Binding-site contacts:
Ligand atom O3' contacts residue PRO276 of chain 56.A at 3.4 Å.
Ligand atom OP2 contacts residue GLN137 of chain 56.A at 3.8 Å.
Ligand atom C3' contacts residue GLN137 of chain 56.A at 2.6 Å.
Ligand atom C3' contacts residue PRO276 of chain 56.A at 3.2 Å (hydrophobic).
Ligand atom O5' contacts residue GLN137 of chain 56.A at 4.3 Å.
Ligand atom N7 contacts residue TRP60 of chain 56.A at 3.9 Å.
Ligand atom OP2 contacts residue PRO276 of chain 56.A at 3.9 Å.
Ligand atom OP2 contacts residue ASN139 of chain 56.A at 3.3 Å (h-bond).
Ligand atom OP1 contacts residue ASN275 of chain 56.A at 4.5 Å.
Ligand atom O5' contacts residue PRO276 of chain 56.A at 2.8 Å.
Ligand atom O3' contacts residue TRP60 of chain 56.A at 4.4 Å.
Ligand atom C2' contacts residue TRP60 of chain 56.A at 4.1 Å (hydrophobic).
Ligand atom C4' contacts residue GLN137 of chain 56.A at 4.1 Å.
Ligand atom OP1 contacts residue PRO276 of chain 56.A at 3.1 Å.
Ligand atom P contacts residue GLN137 of chain 56.A at 3.5 Å.
Ligand atom C4 contacts residue TRP60 of chain 56.A at 3.5 Å (hydrophobic).
Ligand atom OP2 contacts residue ARG534 of chain 56.A at 3.6 Å.
Ligand atom N9 contacts residue TRP60 of chain 56.A at 3.8 Å.
Ligand atom OP1 contacts residue ASN139 of chain 56.A at 3.1 Å (h-bond).
Ligand atom N6 contacts residue TRP60 of chain 56.A at 3.0 Å.
Ligand atom C1' contacts residue GLN137 of chain 56.A at 4.0 Å.
Ligand atom O4' contacts residue TRP60 of chain 56.A at 4.2 Å.
Ligand atom OP2 contacts residue TRP60 of chain 56.A at 4.4 Å.
Ligand atom C5 contacts residue TRP60 of chain 56.A at 3.8 Å (hydrophobic).
Ligand atom OP1 contacts residue GLN137 of chain 56.A at 4.4 Å.
Ligand atom P contacts residue PRO276 of chain 56.A at 3.8 Å.
Ligand atom C6 contacts residue TRP60 of chain 56.A at 3.4 Å (hydrophobic).
Ligand atom P contacts residue ASN139 of chain 56.A at 3.7 Å.
Ligand atom C2' contacts residue GLN137 of chain 56.A at 2.9 Å.
Ligand atom C8 contacts residue TRP60 of chain 56.A at 4.4 Å (hydrophobic).
Ligand atom O5' contacts residue TRP60 of chain 56.A at 3.8 Å.
Ligand atom C5' contacts residue PRO276 of chain 56.A at 3.7 Å (hydrophobic).
Ligand atom N6 contacts residue ASP58 of chain 56.A at 4.3 Å.
Ligand atom N6 contacts residue GLY57 of chain 56.A at 3.7 Å.
Ligand atom N3 contacts residue TRP60 of chain 56.A at 3.0 Å.
Ligand atom C1' contacts residue TRP60 of chain 56.A at 3.5 Å (hydrophobic).
Ligand atom C4' contacts residue PRO276 of chain 56.A at 3.7 Å (hydrophobic).
Ligand atom C2 contacts residue TRP60 of chain 56.A at 3.4 Å (hydrophobic).
Ligand atom O3' contacts residue GLN137 of chain 56.A at 2.1 Å (h-bond).
Ligand atom N1 contacts residue TRP60 of chain 56.A at 3.5 Å.

The protein below binds the small molecule below.
Small molecule (SMILES): N=c1ccn([C@H]2C[C@H](O[P](=O)(O)OC[C@H]3O[C@@H](n4cnc5c(N)ncnc54)C[C@@H]3O[P](=O)(O)OC[C@H]3O[C@@H](n4cnc5c(N)ncnc54)C[C@@H]3O[P](=O)(O)OC[C@H]3O[C@@H](n4cnc5c(N)ncnc54)C[C@@H]3O)[C@@H](COP(=O)=O)O2)c(=O)[nH]1

Sequence of chain 56.A:
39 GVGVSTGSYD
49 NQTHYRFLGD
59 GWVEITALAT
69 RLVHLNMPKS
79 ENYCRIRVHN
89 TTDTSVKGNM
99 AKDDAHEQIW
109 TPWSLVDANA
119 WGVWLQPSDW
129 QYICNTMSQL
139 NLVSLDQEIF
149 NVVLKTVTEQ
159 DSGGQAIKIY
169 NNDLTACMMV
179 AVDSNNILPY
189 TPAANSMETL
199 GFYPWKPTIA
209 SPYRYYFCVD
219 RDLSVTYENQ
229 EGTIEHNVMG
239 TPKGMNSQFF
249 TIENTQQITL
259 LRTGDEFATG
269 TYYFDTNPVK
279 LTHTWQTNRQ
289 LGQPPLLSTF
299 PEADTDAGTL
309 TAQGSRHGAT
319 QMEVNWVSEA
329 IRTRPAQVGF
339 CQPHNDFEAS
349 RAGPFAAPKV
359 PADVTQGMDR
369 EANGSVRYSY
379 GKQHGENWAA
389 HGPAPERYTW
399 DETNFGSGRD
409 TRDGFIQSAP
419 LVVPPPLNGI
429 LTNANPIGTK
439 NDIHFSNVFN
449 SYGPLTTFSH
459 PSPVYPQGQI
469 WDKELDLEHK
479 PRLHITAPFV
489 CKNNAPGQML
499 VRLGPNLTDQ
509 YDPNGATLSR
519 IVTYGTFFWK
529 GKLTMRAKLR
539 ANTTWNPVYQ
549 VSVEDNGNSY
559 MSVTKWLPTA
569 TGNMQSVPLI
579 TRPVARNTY